A protein and the small-molecule ligand that binds it are described below.
Small molecule (SMILES): CC(=O)N[C@H]1[C@H](O[C@H]2[C@H](O)[C@@H](NC(C)=O)CO[C@@H]2CO)O[C@H](CO)[C@@H](O)[C@@H]1O

Sequence of chain 1.A:
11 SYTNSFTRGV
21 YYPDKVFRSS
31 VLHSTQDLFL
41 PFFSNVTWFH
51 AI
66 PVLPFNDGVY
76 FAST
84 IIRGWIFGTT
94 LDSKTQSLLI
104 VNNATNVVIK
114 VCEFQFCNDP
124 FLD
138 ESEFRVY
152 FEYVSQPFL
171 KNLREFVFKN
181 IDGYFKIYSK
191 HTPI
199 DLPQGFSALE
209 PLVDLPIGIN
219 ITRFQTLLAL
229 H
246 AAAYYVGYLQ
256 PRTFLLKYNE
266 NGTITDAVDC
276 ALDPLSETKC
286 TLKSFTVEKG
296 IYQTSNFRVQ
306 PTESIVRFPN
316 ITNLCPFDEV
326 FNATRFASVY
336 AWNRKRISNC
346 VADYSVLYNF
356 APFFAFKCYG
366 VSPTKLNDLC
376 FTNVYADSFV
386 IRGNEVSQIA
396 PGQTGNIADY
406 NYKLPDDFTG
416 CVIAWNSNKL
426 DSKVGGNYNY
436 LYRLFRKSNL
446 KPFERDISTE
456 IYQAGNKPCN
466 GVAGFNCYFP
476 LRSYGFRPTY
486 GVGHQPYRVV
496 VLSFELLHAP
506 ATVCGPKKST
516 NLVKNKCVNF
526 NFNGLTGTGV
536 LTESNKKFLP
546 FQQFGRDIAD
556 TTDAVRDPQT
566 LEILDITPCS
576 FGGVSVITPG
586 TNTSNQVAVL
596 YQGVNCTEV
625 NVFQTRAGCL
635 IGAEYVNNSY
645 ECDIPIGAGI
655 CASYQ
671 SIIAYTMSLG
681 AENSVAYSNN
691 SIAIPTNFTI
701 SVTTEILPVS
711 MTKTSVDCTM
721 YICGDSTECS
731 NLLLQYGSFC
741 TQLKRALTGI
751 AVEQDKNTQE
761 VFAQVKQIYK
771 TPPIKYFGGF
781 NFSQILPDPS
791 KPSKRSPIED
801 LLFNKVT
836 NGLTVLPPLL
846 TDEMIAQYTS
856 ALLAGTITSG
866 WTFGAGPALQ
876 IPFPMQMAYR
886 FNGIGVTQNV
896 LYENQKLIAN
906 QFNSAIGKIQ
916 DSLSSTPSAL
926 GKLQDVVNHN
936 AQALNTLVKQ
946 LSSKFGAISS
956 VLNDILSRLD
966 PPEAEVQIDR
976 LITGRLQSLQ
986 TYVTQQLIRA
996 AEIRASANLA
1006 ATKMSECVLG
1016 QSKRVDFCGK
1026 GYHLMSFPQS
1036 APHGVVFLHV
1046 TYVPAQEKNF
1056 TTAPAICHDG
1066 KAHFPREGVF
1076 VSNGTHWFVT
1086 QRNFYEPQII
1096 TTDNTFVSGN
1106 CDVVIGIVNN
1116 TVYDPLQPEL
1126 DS

Binding-site contacts:
Ligand atom C6 contacts residue GLN906 of chain 1.A at 4.0 Å.
Ligand atom C7 contacts residue ASN697 of chain 1.A at 3.3 Å.
Ligand atom N2 contacts residue ASN697 of chain 1.A at 2.9 Å (h-bond).
Ligand atom C5 contacts residue ASN697 of chain 1.A at 3.7 Å.
Ligand atom C8 contacts residue THR696 of chain 1.A at 4.5 Å.
Ligand atom C3 contacts residue LEU902 of chain 1.A at 3.9 Å (hydrophobic).
Ligand atom C5 contacts residue GLN906 of chain 1.A at 3.7 Å.
Ligand atom C3 contacts residue ASN697 of chain 1.A at 3.8 Å.
Ligand atom O3 contacts residue LEU902 of chain 1.A at 4.0 Å.
Ligand atom O6 contacts residue THR699 of chain 1.A at 4.4 Å.
Ligand atom O4 contacts residue LEU902 of chain 1.A at 4.4 Å.
Ligand atom O5 contacts residue ASN697 of chain 1.A at 2.4 Å (h-bond).
Ligand atom C1 contacts residue ASN697 of chain 1.A at 1.4 Å.
Ligand atom C2 contacts residue ASN697 of chain 1.A at 2.5 Å.
Ligand atom O5 contacts residue GLN906 of chain 1.A at 4.3 Å.
Ligand atom C4 contacts residue ASN697 of chain 1.A at 4.2 Å.
Ligand atom C8 contacts residue ASN697 of chain 1.A at 4.1 Å.
Ligand atom O7 contacts residue ASN697 of chain 1.A at 3.3 Å (h-bond).